Binding-site contacts:
Ligand atom CAC contacts residue MET99 of chain 1.A at 3.7 Å (hydrophobic).
Ligand atom CAN contacts residue PHE139 of chain 1.A at 3.6 Å (hydrophobic).
Ligand atom CAF contacts residue LEU108 of chain 1.A at 3.9 Å (hydrophobic).
Ligand atom N7 contacts residue MET99 of chain 1.A at 3.6 Å (h-bond).
Ligand atom CAB contacts residue TYR140 of chain 1.A at 3.9 Å (hydrophobic).
Ligand atom CAF contacts residue PHE139 of chain 1.A at 3.7 Å (hydrophobic).
Ligand atom CAP contacts residue PHE139 of chain 1.A at 3.5 Å (hydrophobic).
Ligand atom CL6 contacts residue ILE97 of chain 1.A at 3.6 Å.
Ligand atom C8 contacts residue MET99 of chain 1.A at 3.9 Å (hydrophobic).
Ligand atom CAA contacts residue TRP163 of chain 1.A at 3.7 Å (hydrophobic).
Ligand atom NAI contacts residue LEU108 of chain 1.A at 4.0 Å.
Ligand atom C6 contacts residue ALA56 of chain 1.A at 3.9 Å (hydrophobic).
Ligand atom CL6 contacts residue ALA56 of chain 1.A at 3.7 Å.
Ligand atom NAI contacts residue PHE139 of chain 1.A at 3.7 Å.
Ligand atom CAB contacts residue PHE139 of chain 1.A at 3.8 Å (hydrophobic).
Ligand atom CAR contacts residue PHE139 of chain 1.A at 3.6 Å (hydrophobic).
Ligand atom CAC contacts residue PHE139 of chain 1.A at 3.7 Å (hydrophobic).
Ligand atom CAP contacts residue MET99 of chain 1.A at 4.1 Å (hydrophobic).
Ligand atom N2 contacts residue SER53 of chain 1.A at 3.7 Å.
Ligand atom OAM contacts residue PHE139 of chain 1.A at 3.5 Å.
Ligand atom CL6 contacts residue GLY98 of chain 1.A at 3.3 Å.
Ligand atom C5 contacts residue MET99 of chain 1.A at 3.7 Å (hydrophobic).
Ligand atom CAB contacts residue TRP163 of chain 1.A at 3.8 Å (hydrophobic).
Ligand atom CAH contacts residue ASN52 of chain 1.A at 3.6 Å.
Ligand atom N2 contacts residue ASP94 of chain 1.A at 2.9 Å (salt-bridge).
Ligand atom C8 contacts residue LEU108 of chain 1.A at 3.6 Å (hydrophobic).
Ligand atom CL6 contacts residue MET99 of chain 1.A at 4.0 Å.
Ligand atom N1 contacts residue THR185 of chain 1.A at 3.8 Å.
Ligand atom N3 contacts residue ASN52 of chain 1.A at 3.9 Å.
Ligand atom OAM contacts residue VAL151 of chain 1.A at 3.8 Å.
Ligand atom CAH contacts residue PHE139 of chain 1.A at 3.9 Å (hydrophobic).
Ligand atom N1 contacts residue ALA56 of chain 1.A at 3.5 Å.
Ligand atom CAF contacts residue TYR140 of chain 1.A at 3.9 Å (hydrophobic).
Ligand atom C2 contacts residue ASP94 of chain 1.A at 4.1 Å.
Ligand atom CAN contacts residue LEU108 of chain 1.A at 4.0 Å (hydrophobic).
Ligand atom CAS contacts residue PHE139 of chain 1.A at 3.6 Å (hydrophobic).
Ligand atom N9 contacts residue MET99 of chain 1.A at 4.2 Å.
Ligand atom C4 contacts residue MET99 of chain 1.A at 4.1 Å (hydrophobic).
Ligand atom N2 contacts residue THR185 of chain 1.A at 3.9 Å.
Ligand atom CAA contacts residue LEU104 of chain 1.A at 3.4 Å (hydrophobic).

Sequence of chain 1.A:
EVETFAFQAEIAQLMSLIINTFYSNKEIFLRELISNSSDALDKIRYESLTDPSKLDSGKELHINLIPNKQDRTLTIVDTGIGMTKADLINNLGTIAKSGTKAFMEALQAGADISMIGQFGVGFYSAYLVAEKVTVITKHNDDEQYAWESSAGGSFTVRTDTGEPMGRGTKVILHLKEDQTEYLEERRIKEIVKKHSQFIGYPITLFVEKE

The protein below binds the small molecule below.
Small molecule (SMILES): COc1c(C)cnc(Cn2cnc3c(Cl)nc(N)nc32)c1C